Sequence of chain 19.E:
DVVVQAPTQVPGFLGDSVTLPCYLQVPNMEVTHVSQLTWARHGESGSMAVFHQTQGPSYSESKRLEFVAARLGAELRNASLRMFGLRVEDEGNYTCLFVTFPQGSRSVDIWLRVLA

This protein binds this small molecule.
Small molecule (SMILES): CC(=O)N[C@H]1[C@H](O[C@H]2[C@H](O)[C@@H](NC(C)=O)CO[C@@H]2CO)O[C@H](CO)[C@@H](O[C@@H]2O[C@H](CO)[C@@H](O)[C@H](O)[C@@H]2O)[C@@H]1O

Binding-site contacts:
Ligand atom C8 contacts residue TYR23 of chain 19.E at 3.3 Å (hydrophobic).
Ligand atom C6 contacts residue ALA69 of chain 19.E at 4.1 Å (hydrophobic).
Ligand atom C5 contacts residue SER80 of chain 19.E at 4.0 Å.
Ligand atom O5 contacts residue ALA69 of chain 19.E at 3.5 Å.
Ligand atom C3 contacts residue ASN78 of chain 19.E at 4.0 Å.
Ligand atom O7 contacts residue ASN78 of chain 19.E at 4.0 Å.
Ligand atom N2 contacts residue ASN78 of chain 19.E at 3.2 Å (h-bond).
Ligand atom O5 contacts residue SER80 of chain 19.E at 4.1 Å.
Ligand atom C1 contacts residue ASN78 of chain 19.E at 1.4 Å.
Ligand atom C7 contacts residue ASN78 of chain 19.E at 3.9 Å.
Ligand atom C4 contacts residue ASN78 of chain 19.E at 4.2 Å.
Ligand atom O6 contacts residue VAL68 of chain 19.E at 3.8 Å.
Ligand atom C5 contacts residue VAL68 of chain 19.E at 4.4 Å (hydrophobic).
Ligand atom C1 contacts residue ALA69 of chain 19.E at 4.3 Å (hydrophobic).
Ligand atom O5 contacts residue ASN78 of chain 19.E at 2.2 Å (h-bond).
Ligand atom C2 contacts residue ASN78 of chain 19.E at 2.7 Å.
Ligand atom C7 contacts residue TYR23 of chain 19.E at 4.0 Å (hydrophobic).
Ligand atom C5 contacts residue ASN78 of chain 19.E at 3.5 Å.
Ligand atom C5 contacts residue ALA69 of chain 19.E at 4.4 Å (hydrophobic).
Ligand atom C1 contacts residue SER80 of chain 19.E at 3.8 Å.
Ligand atom O7 contacts residue TYR23 of chain 19.E at 4.2 Å.
Ligand atom C6 contacts residue ASN78 of chain 19.E at 4.5 Å.
Ligand atom C6 contacts residue VAL68 of chain 19.E at 3.1 Å (hydrophobic).
Ligand atom O6 contacts residue ALA69 of chain 19.E at 4.0 Å.